Binding-site contacts:
Ligand atom C27 contacts residue ARG257 of chain 1.A at 3.9 Å.
Ligand atom O12 contacts residue PHE212 of chain 1.A at 4.0 Å.
Ligand atom C31 contacts residue TYR207 of chain 1.A at 3.9 Å (hydrophobic).
Ligand atom C21 contacts residue ILE204 of chain 1.A at 3.8 Å (hydrophobic).
Ligand atom O9 contacts residue LYS112 of chain 1.A at 3.1 Å (salt-bridge).
Ligand atom C35 contacts residue ASP253 of chain 1.A at 4.0 Å.
Ligand atom O6 contacts residue LYS112 of chain 1.A at 3.1 Å (salt-bridge).
Ligand atom C39 contacts residue TYR207 of chain 1.A at 3.9 Å (hydrophobic).
Ligand atom O24 contacts residue ARG100 of chain 1.A at 3.9 Å.
Ligand atom C31 contacts residue ILE204 of chain 1.A at 3.8 Å (hydrophobic).
Ligand atom C32 contacts residue GLY203 of chain 1.A at 3.5 Å.
Ligand atom O7 contacts residue ASN108 of chain 1.A at 2.3 Å (h-bond).
Ligand atom C11 contacts residue ILE204 of chain 1.A at 3.8 Å (hydrophobic).
Ligand atom O8 contacts residue ASN108 of chain 1.A at 3.7 Å.
Ligand atom O10 contacts residue LYS112 of chain 1.A at 3.1 Å (salt-bridge).
Ligand atom C40 contacts residue LEU252 of chain 1.A at 3.9 Å (hydrophobic).
Ligand atom O11 contacts residue ARG208 of chain 1.A at 3.4 Å (salt-bridge).
Ligand atom O21 contacts residue ASP253 of chain 1.A at 2.8 Å (salt-bridge).
Ligand atom S1 contacts residue ASN108 of chain 1.A at 3.5 Å (h-bond).
Ligand atom O12 contacts residue ARG208 of chain 1.A at 3.6 Å (salt-bridge).
Ligand atom C32 contacts residue SER249 of chain 1.A at 3.6 Å.
Ligand atom C40 contacts residue GLY203 of chain 1.A at 3.6 Å.
Ligand atom C31 contacts residue GLY203 of chain 1.A at 3.5 Å.
Ligand atom C33 contacts residue ASP253 of chain 1.A at 3.8 Å.
Ligand atom O11 contacts residue PHE212 of chain 1.A at 3.9 Å.
Ligand atom O9 contacts residue ARG208 of chain 1.A at 3.8 Å.
Ligand atom C27 contacts residue ARG256 of chain 1.A at 3.7 Å.
Ligand atom C33 contacts residue SER249 of chain 1.A at 4.0 Å.
Ligand atom C35 contacts residue ARG256 of chain 1.A at 3.5 Å.
Ligand atom C40 contacts residue PRO199 of chain 1.A at 4.0 Å (hydrophobic).
Ligand atom C10 contacts residue SER145 of chain 1.A at 3.7 Å.
Ligand atom O7 contacts residue LYS112 of chain 1.A at 3.6 Å.
Ligand atom C32 contacts residue TYR207 of chain 1.A at 3.7 Å (hydrophobic).
Ligand atom C40 contacts residue ASP253 of chain 1.A at 3.5 Å.
Ligand atom O21 contacts residue ARG256 of chain 1.A at 2.6 Å (salt-bridge).
Ligand atom C36 contacts residue ASP253 of chain 1.A at 3.7 Å.
Ligand atom S2 contacts residue LYS112 of chain 1.A at 3.7 Å.
Ligand atom C38 contacts residue ARG100 of chain 1.A at 4.0 Å.
Ligand atom O25 contacts residue ARG100 of chain 1.A at 3.2 Å (salt-bridge).
Ligand atom O21 contacts residue ARG257 of chain 1.A at 3.8 Å.

Sequence of chain 1.A:
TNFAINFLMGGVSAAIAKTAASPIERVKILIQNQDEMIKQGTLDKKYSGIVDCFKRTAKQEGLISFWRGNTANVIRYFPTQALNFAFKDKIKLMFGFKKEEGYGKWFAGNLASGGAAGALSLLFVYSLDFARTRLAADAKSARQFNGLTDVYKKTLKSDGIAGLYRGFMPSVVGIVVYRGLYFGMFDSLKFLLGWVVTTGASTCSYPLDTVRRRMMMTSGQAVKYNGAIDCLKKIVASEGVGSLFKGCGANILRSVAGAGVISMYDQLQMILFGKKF

A small-molecule ligand and the protein it binds are described below.
Small molecule (SMILES): C=C1[C@@H]2CC[C@H]3[C@]4(C)C[C@H](O[C@@H]5O[C@H](CO)[C@@H](OS(=O)(=O)O)[C@H](OS(=O)(=O)O)[C@H]5OC(=O)CC(C)C)CC(C(=O)O)(C(=O)O)[C@H]4CC[C@]3(C2)[C@H]1O